Binding-site contacts:
Ligand atom C8 contacts residue ASN126 of chain 1.N at 3.8 Å.
Ligand atom O7 contacts residue TYR127 of chain 1.N at 3.9 Å.
Ligand atom C7 contacts residue ASN126 of chain 1.N at 3.3 Å.
Ligand atom C8 contacts residue GLU123 of chain 1.N at 3.3 Å.
Ligand atom O7 contacts residue ASN126 of chain 1.N at 3.4 Å (h-bond).
Ligand atom C5 contacts residue ASN126 of chain 1.N at 3.6 Å.
Ligand atom C3 contacts residue ASN126 of chain 1.N at 3.8 Å.
Ligand atom O5 contacts residue ASN126 of chain 1.N at 2.3 Å (h-bond).
Ligand atom C4 contacts residue ASN126 of chain 1.N at 4.2 Å.
Ligand atom N2 contacts residue ASN126 of chain 1.N at 2.9 Å (h-bond).
Ligand atom C1 contacts residue ASN126 of chain 1.N at 1.4 Å.
Ligand atom C2 contacts residue ASN126 of chain 1.N at 2.4 Å.

The small molecule below binds the protein below.
Small molecule (SMILES): CC(=O)N[C@@H]1[C@@H](O)[C@H](O)[C@@H](CO)O[C@H]1O

Sequence of chain 1.N:
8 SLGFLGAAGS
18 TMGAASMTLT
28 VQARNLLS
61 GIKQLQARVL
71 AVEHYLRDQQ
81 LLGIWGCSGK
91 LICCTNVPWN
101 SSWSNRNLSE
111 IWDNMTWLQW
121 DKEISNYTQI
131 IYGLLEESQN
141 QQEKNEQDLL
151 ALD